Sequence of chain 1.A:
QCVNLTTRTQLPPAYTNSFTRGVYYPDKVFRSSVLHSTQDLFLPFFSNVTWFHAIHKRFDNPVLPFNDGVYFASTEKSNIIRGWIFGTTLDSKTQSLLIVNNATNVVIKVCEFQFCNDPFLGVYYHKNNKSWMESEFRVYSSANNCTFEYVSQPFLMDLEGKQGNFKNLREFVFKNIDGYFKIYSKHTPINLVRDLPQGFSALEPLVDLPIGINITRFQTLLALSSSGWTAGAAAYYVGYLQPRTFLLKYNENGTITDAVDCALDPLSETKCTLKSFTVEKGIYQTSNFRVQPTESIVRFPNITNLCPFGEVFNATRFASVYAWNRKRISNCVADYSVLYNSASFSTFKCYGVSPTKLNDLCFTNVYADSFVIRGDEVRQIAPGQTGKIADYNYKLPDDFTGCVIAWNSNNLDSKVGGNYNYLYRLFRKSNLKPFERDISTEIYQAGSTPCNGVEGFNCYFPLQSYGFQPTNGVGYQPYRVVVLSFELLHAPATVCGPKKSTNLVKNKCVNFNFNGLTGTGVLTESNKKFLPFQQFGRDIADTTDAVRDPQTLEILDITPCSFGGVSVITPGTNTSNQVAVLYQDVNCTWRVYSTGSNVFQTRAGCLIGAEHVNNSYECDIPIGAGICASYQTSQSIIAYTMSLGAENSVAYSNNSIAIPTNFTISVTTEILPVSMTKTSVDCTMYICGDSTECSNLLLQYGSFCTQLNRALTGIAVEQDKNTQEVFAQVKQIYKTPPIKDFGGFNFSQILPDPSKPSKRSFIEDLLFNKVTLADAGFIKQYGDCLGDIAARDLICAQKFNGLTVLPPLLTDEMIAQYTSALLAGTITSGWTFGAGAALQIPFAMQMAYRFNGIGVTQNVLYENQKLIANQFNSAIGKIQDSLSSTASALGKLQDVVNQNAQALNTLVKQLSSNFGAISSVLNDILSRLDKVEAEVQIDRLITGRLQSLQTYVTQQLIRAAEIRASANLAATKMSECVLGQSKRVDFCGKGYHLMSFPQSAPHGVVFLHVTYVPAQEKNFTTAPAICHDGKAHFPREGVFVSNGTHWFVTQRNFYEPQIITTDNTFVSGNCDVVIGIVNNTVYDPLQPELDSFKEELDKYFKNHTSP

Binding-site contacts:
Ligand atom O6 contacts residue ASN1158 of chain 1.A at 4.3 Å.
Ligand atom C1 contacts residue ASN1158 of chain 1.A at 1.5 Å.
Ligand atom C8 contacts residue ASN1158 of chain 1.A at 4.3 Å.
Ligand atom C4 contacts residue ASN1158 of chain 1.A at 4.4 Å.
Ligand atom O7 contacts residue ASN1158 of chain 1.A at 3.4 Å (h-bond).
Ligand atom O7 contacts residue TYR1155 of chain 1.A at 4.1 Å.
Ligand atom C6 contacts residue ASN1158 of chain 1.A at 4.5 Å.
Ligand atom C3 contacts residue ASN1158 of chain 1.A at 3.9 Å.
Ligand atom C5 contacts residue ASN1158 of chain 1.A at 3.8 Å.
Ligand atom C7 contacts residue ASN1158 of chain 1.A at 3.3 Å.
Ligand atom C2 contacts residue ASN1158 of chain 1.A at 2.7 Å.
Ligand atom O5 contacts residue ASN1158 of chain 1.A at 2.7 Å (h-bond).
Ligand atom N2 contacts residue ASN1158 of chain 1.A at 2.9 Å (h-bond).

This small molecule binds to this protein.
Small molecule (SMILES): CC(=O)N[C@@H]1[C@@H](O)[C@H](O)[C@@H](CO)O[C@H]1O